Binding-site contacts:
Ligand atom O01 contacts residue THR76 of chain 1.C at 3.3 Å.
Ligand atom C02 contacts residue THR235 of chain 1.C at 3.6 Å.
Ligand atom O43 contacts residue ASN237 of chain 1.C at 3.6 Å (h-bond).
Ligand atom C19 contacts residue GLY38 of chain 1.C at 3.4 Å.
Ligand atom C42 contacts residue THR235 of chain 1.C at 3.5 Å.
Ligand atom N18 contacts residue THR235 of chain 1.C at 3.6 Å.
Ligand atom C31 contacts residue LYS228 of chain 1.C at 3.5 Å.
Ligand atom C12 contacts residue GLN77 of chain 1.C at 3.5 Å.
Ligand atom C10 contacts residue LEU34 of chain 1.C at 3.6 Å (hydrophobic).
Ligand atom C25 contacts residue GLY38 of chain 1.C at 3.5 Å.
Ligand atom C04 contacts residue GLY234 of chain 1.C at 3.2 Å.
Ligand atom C20 contacts residue GLY38 of chain 1.C at 3.5 Å.
Ligand atom C42 contacts residue THR236 of chain 1.C at 3.1 Å.
Ligand atom O41 contacts residue ARG239 of chain 1.C at 3.1 Å.
Ligand atom C06 contacts residue GLY15 of chain 1.C at 3.6 Å.
Ligand atom C17 contacts residue ASP36 of chain 1.C at 3.4 Å.
Ligand atom C19 contacts residue ASP232 of chain 1.C at 3.2 Å.
Ligand atom C13 contacts residue GLN77 of chain 1.C at 3.6 Å.
Ligand atom N21 contacts residue GLY38 of chain 1.C at 2.9 Å (h-bond).
Ligand atom C31 contacts residue THR333 of chain 1.C at 3.6 Å.
Ligand atom C07 contacts residue GLN77 of chain 1.C at 3.6 Å.
Ligand atom O41 contacts residue SER329 of chain 1.C at 3.3 Å (h-bond).
Ligand atom N32 contacts residue GLY234 of chain 1.C at 3.0 Å (h-bond).
Ligand atom O41 contacts residue ASN237 of chain 1.C at 3.3 Å.
Ligand atom C03 contacts residue GLY234 of chain 1.C at 3.6 Å.
Ligand atom C44 contacts residue THR235 of chain 1.C at 3.5 Å.
Ligand atom O28 contacts residue THR76 of chain 1.C at 2.6 Å (h-bond).
Ligand atom C33 contacts residue GLY234 of chain 1.C at 3.3 Å.
Ligand atom O26 contacts residue THR76 of chain 1.C at 3.0 Å (h-bond).
Ligand atom C03 contacts residue THR235 of chain 1.C at 3.6 Å.
Ligand atom C42 contacts residue ASN237 of chain 1.C at 2.8 Å.
Ligand atom C27 contacts residue ASP232 of chain 1.C at 3.2 Å.
Ligand atom C15 contacts residue ASP36 of chain 1.C at 3.3 Å.
Ligand atom C33 contacts residue LEU34 of chain 1.C at 3.5 Å (hydrophobic).
Ligand atom C22 contacts residue PRO74 of chain 1.C at 3.6 Å (hydrophobic).
Ligand atom C17 contacts residue ASP232 of chain 1.C at 3.5 Å.
Ligand atom C24 contacts residue PRO74 of chain 1.C at 3.5 Å (hydrophobic).
Ligand atom N18 contacts residue ASP232 of chain 1.C at 2.8 Å (salt-bridge).
Ligand atom O26 contacts residue TYR75 of chain 1.C at 3.4 Å.
Ligand atom O01 contacts residue GLN77 of chain 1.C at 3.5 Å (h-bond).

Sequence of chain 1.C:
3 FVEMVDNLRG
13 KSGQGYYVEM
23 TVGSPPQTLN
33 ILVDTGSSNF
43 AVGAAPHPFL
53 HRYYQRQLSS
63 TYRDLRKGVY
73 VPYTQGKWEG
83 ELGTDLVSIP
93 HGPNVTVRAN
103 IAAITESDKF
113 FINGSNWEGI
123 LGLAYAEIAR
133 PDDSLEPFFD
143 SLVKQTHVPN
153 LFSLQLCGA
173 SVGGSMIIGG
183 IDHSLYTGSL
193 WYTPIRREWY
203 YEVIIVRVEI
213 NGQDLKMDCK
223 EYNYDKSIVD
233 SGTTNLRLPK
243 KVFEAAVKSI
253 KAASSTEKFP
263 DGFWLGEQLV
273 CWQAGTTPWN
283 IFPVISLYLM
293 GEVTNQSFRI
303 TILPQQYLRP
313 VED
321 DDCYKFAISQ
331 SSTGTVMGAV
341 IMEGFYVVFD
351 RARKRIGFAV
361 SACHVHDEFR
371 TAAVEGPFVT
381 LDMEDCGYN

This small molecule binds to this protein.
Small molecule (SMILES): CCC[C@H](O)[C@H](NC[C@@H]1Cc2cccc(c2)CCCCc2cc(cc(N(CCC)S(C)(=O)=O)c2)C(=O)N1)C(=O)NCC(C)C